The protein below binds the small molecule below.
Small molecule (SMILES): CC(=O)N[C@@H](CO)C(=O)N[C@@H](C)C(=O)N[C@H](C(=O)N[C@@H](CC(C)C)C(=O)N[C@H](C=O)Cc1c[nH]cn1)C(C)C

Sequence of chain 1.A:
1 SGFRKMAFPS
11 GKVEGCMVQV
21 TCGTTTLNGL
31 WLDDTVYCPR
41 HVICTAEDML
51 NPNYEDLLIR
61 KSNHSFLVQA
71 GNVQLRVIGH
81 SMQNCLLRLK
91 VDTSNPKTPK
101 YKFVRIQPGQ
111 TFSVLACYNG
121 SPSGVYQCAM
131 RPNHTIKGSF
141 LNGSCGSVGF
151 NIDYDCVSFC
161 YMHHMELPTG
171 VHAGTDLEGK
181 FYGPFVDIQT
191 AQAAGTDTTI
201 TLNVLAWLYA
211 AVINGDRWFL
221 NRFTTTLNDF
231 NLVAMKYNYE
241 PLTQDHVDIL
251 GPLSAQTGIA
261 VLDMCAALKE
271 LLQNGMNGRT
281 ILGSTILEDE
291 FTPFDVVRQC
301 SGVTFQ

Binding-site contacts:
Ligand atom C contacts residue PRO168 of chain 1.A at 3.7 Å (hydrophobic).
Ligand atom CD1 contacts residue HIS41 of chain 1.A at 3.5 Å.
Ligand atom O contacts residue GLN192 of chain 1.A at 3.5 Å (h-bond).
Ligand atom CA contacts residue GLU166 of chain 1.A at 3.2 Å.
Ligand atom CA contacts residue GLU166 of chain 1.A at 3.7 Å.
Ligand atom O contacts residue MET165 of chain 1.A at 3.1 Å.
Ligand atom N contacts residue CYS145 of chain 1.A at 3.0 Å (h-bond).
Ligand atom O contacts residue PRO168 of chain 1.A at 3.6 Å.
Ligand atom CB contacts residue HIS164 of chain 1.A at 3.7 Å.
Ligand atom CB contacts residue CYS145 of chain 1.A at 3.2 Å (hydrophobic).
Ligand atom CA contacts residue CYS145 of chain 1.A at 3.0 Å (hydrophobic).
Ligand atom O contacts residue GLY143 of chain 1.A at 3.5 Å (h-bond).
Ligand atom CG contacts residue SER144 of chain 1.A at 3.7 Å.
Ligand atom CB contacts residue GLN192 of chain 1.A at 3.7 Å.
Ligand atom CD2 contacts residue ASN142 of chain 1.A at 3.7 Å.
Ligand atom NE2 contacts residue GLU166 of chain 1.A at 3.7 Å.
Ligand atom N contacts residue THR190 of chain 1.A at 3.6 Å.
Ligand atom CB contacts residue HIS41 of chain 1.A at 3.5 Å.
Ligand atom CD1 contacts residue MET49 of chain 1.A at 2.2 Å (hydrophobic).
Ligand atom CD2 contacts residue LEU141 of chain 1.A at 3.4 Å (hydrophobic).
Ligand atom N contacts residue GLN189 of chain 1.A at 3.7 Å.
Ligand atom O contacts residue GLU166 of chain 1.A at 2.7 Å (salt-bridge).
Ligand atom CB contacts residue LEU141 of chain 1.A at 3.6 Å (hydrophobic).
Ligand atom CD2 contacts residue HIS164 of chain 1.A at 3.3 Å.
Ligand atom O contacts residue ALA191 of chain 1.A at 3.3 Å.
Ligand atom ND1 contacts residue HIS163 of chain 1.A at 2.9 Å (h-bond).
Ligand atom CG contacts residue LEU141 of chain 1.A at 3.4 Å (hydrophobic).
Ligand atom CB contacts residue MET165 of chain 1.A at 3.2 Å (hydrophobic).
Ligand atom CG contacts residue MET49 of chain 1.A at 3.6 Å (hydrophobic).
Ligand atom CB contacts residue SER144 of chain 1.A at 3.6 Å.
Ligand atom CE1 contacts residue GLU166 of chain 1.A at 3.4 Å.
Ligand atom N contacts residue HIS164 of chain 1.A at 3.6 Å.
Ligand atom C contacts residue CYS145 of chain 1.A at 2.4 Å (hydrophobic).
Ligand atom C contacts residue GLU166 of chain 1.A at 3.4 Å.
Ligand atom ND1 contacts residue SER144 of chain 1.A at 3.6 Å.
Ligand atom CD2 contacts residue MET165 of chain 1.A at 3.1 Å (hydrophobic).
Ligand atom N contacts residue GLU166 of chain 1.A at 2.7 Å (salt-bridge).
Ligand atom CA contacts residue HIS164 of chain 1.A at 3.5 Å.
Ligand atom O contacts residue PRO168 of chain 1.A at 3.6 Å.
Ligand atom O contacts residue CYS145 of chain 1.A at 2.6 Å (h-bond).